The protein below binds the small molecule below.
Small molecule (SMILES): CC(=O)N[C@H]1[C@H](O[C@H]2[C@H](O)[C@@H](NC(C)=O)CO[C@@H]2CO[C@@H]2O[C@@H](C)[C@@H](O)[C@@H](O)[C@@H]2O)O[C@H](CO)[C@@H](O[C@H]2O[C@H](CO[C@H]3O[C@H](CO)[C@@H](O)[C@H](O)[C@@H]3O)[C@@H](O)[C@H](O[C@H]3O[C@H](CO)[C@@H](O)[C@H](O)[C@@H]3O)[C@@H]2O)[C@@H]1O

Sequence of chain 1.H:
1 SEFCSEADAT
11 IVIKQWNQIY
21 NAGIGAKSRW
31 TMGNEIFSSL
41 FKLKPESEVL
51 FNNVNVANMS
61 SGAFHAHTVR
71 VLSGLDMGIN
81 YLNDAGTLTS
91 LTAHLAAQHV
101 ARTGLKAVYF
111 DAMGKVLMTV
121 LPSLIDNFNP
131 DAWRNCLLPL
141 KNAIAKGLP

Binding-site contacts:
Ligand atom O4 contacts residue ASP81 of chain 1.E at 3.5 Å (salt-bridge).
Ligand atom C4 contacts residue ASP81 of chain 1.E at 4.2 Å.
Ligand atom C7 contacts residue ASN58 of chain 1.H at 3.7 Å.
Ligand atom O3 contacts residue ASP81 of chain 1.E at 3.2 Å (salt-bridge).
Ligand atom C1 contacts residue SER60 of chain 1.H at 4.0 Å.
Ligand atom C1 contacts residue ASN58 of chain 1.H at 1.4 Å.
Ligand atom O7 contacts residue ASN58 of chain 1.H at 3.9 Å.
Ligand atom C2 contacts residue ASN58 of chain 1.H at 2.4 Å.
Ligand atom O2 contacts residue ASP81 of chain 1.E at 4.2 Å.
Ligand atom O5 contacts residue ASN58 of chain 1.H at 2.3 Å (h-bond).
Ligand atom C1 contacts residue SER60 of chain 1.H at 4.5 Å.
Ligand atom C2 contacts residue ASP81 of chain 1.E at 3.5 Å.
Ligand atom N2 contacts residue ASN58 of chain 1.H at 2.7 Å (h-bond).
Ligand atom C5 contacts residue ASN58 of chain 1.H at 3.5 Å.
Ligand atom C3 contacts residue ASP81 of chain 1.E at 3.8 Å.
Ligand atom C4 contacts residue ASN58 of chain 1.H at 4.2 Å.
Ligand atom C8 contacts residue SER60 of chain 1.H at 4.4 Å.
Ligand atom C3 contacts residue ASN58 of chain 1.H at 3.6 Å.

Sequence of chain 1.E:
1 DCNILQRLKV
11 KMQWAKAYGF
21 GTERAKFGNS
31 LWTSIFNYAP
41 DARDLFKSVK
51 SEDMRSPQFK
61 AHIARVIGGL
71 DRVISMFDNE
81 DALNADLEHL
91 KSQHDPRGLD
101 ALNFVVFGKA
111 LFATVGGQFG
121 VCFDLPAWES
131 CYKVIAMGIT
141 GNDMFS